Sequence of chain 1.B:
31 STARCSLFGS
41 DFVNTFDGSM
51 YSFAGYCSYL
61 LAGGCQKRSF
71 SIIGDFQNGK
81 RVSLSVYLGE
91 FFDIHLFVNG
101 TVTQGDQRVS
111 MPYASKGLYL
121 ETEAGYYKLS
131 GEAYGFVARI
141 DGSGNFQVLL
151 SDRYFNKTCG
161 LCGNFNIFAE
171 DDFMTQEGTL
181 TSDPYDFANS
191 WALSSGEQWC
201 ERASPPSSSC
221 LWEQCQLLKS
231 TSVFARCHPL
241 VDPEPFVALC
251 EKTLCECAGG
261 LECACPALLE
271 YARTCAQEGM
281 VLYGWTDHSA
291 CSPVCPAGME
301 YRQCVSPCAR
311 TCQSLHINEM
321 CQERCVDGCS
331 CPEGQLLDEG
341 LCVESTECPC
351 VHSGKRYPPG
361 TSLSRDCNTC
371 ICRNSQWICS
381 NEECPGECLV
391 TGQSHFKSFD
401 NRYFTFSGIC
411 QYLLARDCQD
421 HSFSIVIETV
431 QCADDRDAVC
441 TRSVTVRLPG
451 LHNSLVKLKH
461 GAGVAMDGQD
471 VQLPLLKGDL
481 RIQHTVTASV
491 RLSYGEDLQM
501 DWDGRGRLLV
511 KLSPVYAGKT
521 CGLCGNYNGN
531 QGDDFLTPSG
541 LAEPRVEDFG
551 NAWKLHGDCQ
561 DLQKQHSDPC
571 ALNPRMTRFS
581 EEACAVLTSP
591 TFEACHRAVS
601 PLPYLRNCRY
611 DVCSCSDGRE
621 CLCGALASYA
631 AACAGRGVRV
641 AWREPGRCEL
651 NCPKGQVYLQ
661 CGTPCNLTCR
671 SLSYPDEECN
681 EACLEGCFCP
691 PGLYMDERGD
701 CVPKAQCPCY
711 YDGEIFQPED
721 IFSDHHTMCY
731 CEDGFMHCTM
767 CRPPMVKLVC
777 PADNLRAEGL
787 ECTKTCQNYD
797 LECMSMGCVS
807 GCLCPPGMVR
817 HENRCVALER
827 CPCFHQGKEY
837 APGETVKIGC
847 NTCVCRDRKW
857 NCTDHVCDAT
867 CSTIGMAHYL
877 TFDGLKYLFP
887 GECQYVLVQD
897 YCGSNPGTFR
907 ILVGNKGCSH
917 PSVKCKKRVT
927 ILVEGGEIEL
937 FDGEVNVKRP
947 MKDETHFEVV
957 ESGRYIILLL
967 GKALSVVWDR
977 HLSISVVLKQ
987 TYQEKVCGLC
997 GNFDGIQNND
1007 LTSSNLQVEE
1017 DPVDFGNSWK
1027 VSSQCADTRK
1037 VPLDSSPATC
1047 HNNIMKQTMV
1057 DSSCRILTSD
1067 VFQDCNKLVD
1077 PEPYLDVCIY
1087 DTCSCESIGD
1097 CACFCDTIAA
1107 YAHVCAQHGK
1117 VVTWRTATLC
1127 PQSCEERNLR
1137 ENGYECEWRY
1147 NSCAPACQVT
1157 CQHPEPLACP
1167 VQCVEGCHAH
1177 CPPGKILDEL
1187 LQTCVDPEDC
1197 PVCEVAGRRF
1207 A

Binding-site contacts:
Ligand atom C7 contacts residue ASN666 of chain 1.B at 3.3 Å.
Ligand atom C3 contacts residue ASN666 of chain 1.B at 3.8 Å.
Ligand atom O5 contacts residue ASN666 of chain 1.B at 2.4 Å (h-bond).
Ligand atom O7 contacts residue ASN666 of chain 1.B at 3.2 Å (h-bond).
Ligand atom C8 contacts residue LEU693 of chain 1.B at 4.3 Å (hydrophobic).
Ligand atom C1 contacts residue ASN666 of chain 1.B at 1.4 Å.
Ligand atom C5 contacts residue THR663 of chain 1.B at 4.1 Å.
Ligand atom O5 contacts residue THR663 of chain 1.B at 4.4 Å.
Ligand atom C6 contacts residue THR663 of chain 1.B at 3.9 Å.
Ligand atom C5 contacts residue ASN666 of chain 1.B at 3.7 Å.
Ligand atom C8 contacts residue ASN666 of chain 1.B at 4.1 Å.
Ligand atom C8 contacts residue PRO691 of chain 1.B at 4.4 Å (hydrophobic).
Ligand atom C4 contacts residue ASN666 of chain 1.B at 4.2 Å.
Ligand atom C2 contacts residue ASN666 of chain 1.B at 2.5 Å.
Ligand atom N2 contacts residue ASN666 of chain 1.B at 2.9 Å (h-bond).

This protein binds this small molecule.
Small molecule (SMILES): CC(=O)N[C@@H]1[C@@H](O)[C@H](O)[C@@H](CO)O[C@H]1O